Sequence of chain 1.B:
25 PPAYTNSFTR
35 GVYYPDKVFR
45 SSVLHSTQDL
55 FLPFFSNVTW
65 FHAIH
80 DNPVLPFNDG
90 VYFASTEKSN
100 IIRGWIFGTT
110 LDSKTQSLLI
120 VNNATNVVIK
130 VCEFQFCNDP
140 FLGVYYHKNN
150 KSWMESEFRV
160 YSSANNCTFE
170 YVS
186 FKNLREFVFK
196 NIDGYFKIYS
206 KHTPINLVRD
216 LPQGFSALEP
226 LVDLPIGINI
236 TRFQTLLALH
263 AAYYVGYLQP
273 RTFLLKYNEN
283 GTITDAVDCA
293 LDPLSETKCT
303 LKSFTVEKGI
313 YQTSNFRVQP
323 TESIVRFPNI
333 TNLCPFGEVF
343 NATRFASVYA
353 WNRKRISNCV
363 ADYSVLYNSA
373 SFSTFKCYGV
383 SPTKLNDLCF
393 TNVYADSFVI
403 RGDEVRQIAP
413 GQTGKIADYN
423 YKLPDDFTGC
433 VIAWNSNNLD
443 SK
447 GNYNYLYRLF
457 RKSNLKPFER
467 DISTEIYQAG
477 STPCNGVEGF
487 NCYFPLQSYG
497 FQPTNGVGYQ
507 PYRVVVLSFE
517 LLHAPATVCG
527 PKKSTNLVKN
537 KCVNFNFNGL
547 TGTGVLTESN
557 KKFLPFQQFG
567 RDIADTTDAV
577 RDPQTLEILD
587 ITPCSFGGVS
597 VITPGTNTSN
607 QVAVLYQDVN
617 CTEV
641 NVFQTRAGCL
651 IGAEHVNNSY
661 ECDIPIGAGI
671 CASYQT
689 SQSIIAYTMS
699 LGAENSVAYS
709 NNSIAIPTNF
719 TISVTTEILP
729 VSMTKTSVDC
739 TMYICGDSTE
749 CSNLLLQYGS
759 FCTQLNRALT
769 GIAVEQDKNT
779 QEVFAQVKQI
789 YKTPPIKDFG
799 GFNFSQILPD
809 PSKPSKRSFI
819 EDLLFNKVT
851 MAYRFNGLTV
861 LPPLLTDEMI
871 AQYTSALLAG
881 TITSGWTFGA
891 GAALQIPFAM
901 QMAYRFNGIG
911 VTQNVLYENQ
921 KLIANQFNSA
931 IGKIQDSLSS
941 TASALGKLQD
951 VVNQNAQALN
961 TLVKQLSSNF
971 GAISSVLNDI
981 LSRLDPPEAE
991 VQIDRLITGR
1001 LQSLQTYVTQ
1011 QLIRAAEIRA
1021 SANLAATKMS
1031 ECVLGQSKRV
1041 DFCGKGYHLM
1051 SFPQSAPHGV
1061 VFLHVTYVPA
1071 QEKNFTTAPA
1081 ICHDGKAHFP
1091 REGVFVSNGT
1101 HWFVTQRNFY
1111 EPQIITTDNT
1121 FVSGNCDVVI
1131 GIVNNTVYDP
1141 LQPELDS

Sequence of chain 1.C:
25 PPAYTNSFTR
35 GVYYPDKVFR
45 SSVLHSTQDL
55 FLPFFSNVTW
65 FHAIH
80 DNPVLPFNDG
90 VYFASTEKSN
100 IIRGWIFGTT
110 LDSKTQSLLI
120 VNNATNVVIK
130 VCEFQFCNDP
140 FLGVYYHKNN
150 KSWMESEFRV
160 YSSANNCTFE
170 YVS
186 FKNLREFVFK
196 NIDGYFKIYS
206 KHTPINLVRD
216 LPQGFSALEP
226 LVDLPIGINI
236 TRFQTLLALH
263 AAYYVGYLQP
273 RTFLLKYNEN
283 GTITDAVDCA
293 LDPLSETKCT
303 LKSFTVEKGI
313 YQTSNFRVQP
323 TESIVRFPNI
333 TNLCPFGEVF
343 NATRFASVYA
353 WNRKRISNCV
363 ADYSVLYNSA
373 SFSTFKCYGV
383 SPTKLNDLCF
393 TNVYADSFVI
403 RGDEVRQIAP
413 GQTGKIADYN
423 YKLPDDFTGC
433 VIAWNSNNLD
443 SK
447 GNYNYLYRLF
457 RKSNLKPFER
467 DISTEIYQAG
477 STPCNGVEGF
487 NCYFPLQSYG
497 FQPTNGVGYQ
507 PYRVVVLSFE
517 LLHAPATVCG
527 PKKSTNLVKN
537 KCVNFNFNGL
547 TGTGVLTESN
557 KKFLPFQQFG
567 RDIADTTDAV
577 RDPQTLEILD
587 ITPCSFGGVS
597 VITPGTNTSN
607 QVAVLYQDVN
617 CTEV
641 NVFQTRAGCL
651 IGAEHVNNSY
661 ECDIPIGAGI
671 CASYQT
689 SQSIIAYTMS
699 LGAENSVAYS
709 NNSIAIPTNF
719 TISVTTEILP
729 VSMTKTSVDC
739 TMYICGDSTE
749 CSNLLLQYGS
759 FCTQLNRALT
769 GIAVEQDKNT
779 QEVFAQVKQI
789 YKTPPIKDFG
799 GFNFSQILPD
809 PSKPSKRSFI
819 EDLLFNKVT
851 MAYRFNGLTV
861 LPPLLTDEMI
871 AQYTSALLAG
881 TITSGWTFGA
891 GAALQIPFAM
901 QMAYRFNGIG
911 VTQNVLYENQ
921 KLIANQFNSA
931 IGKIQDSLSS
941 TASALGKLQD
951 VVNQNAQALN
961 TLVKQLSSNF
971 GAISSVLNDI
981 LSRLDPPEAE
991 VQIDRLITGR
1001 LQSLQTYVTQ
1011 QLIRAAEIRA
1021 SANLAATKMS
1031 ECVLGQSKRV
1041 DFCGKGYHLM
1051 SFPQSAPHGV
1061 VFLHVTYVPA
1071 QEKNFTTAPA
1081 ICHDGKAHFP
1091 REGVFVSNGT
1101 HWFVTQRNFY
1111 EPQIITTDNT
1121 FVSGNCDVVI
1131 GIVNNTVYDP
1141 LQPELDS

Binding-site contacts:
Ligand atom C3 contacts residue ASN282 of chain 1.C at 3.8 Å.
Ligand atom C7 contacts residue ASN282 of chain 1.C at 3.7 Å.
Ligand atom C8 contacts residue GLU281 of chain 1.C at 3.3 Å.
Ligand atom O6 contacts residue LYS558 of chain 1.B at 3.5 Å (salt-bridge).
Ligand atom O5 contacts residue ASN282 of chain 1.C at 2.3 Å (h-bond).
Ligand atom C2 contacts residue ASN282 of chain 1.C at 2.4 Å.
Ligand atom N2 contacts residue ASN282 of chain 1.C at 2.9 Å (h-bond).
Ligand atom C4 contacts residue ASN282 of chain 1.C at 4.2 Å.
Ligand atom C1 contacts residue ASN282 of chain 1.C at 1.4 Å.
Ligand atom C5 contacts residue ASN282 of chain 1.C at 3.6 Å.
Ligand atom C7 contacts residue ASN280 of chain 1.C at 4.3 Å.
Ligand atom O7 contacts residue ASN282 of chain 1.C at 4.2 Å.
Ligand atom C8 contacts residue ASN280 of chain 1.C at 4.2 Å.
Ligand atom O7 contacts residue ASN280 of chain 1.C at 4.3 Å.

This protein binds this small molecule.
Small molecule (SMILES): CC(=O)N[C@@H]1[C@@H](O)[C@H](O)[C@@H](CO)O[C@H]1O